Binding-site contacts:
Ligand atom CAQ contacts residue Y011 of chain 1.ID at 3.7 Å.
Ligand atom OAW contacts residue ARG206 of chain 1.I at 4.4 Å.
Ligand atom CAY contacts residue THR28 of chain 1.I at 4.0 Å.
Ligand atom CAC contacts residue ILE35 of chain 1.I at 3.8 Å (hydrophobic).
Ligand atom OAW contacts residue SER90 of chain 1.I at 4.5 Å.
Ligand atom CAD contacts residue SER90 of chain 1.I at 3.9 Å.
Ligand atom CAI contacts residue Y011 of chain 1.ID at 3.9 Å.
Ligand atom CAM contacts residue TYR199 of chain 1.I at 3.3 Å (hydrophobic).
Ligand atom CAU contacts residue ILE35 of chain 1.I at 4.1 Å (hydrophobic).
Ligand atom CAO contacts residue Y011 of chain 1.ID at 4.3 Å.
Ligand atom CAK contacts residue Y011 of chain 1.ID at 3.8 Å.
Ligand atom CAS contacts residue CYS87 of chain 1.I at 4.2 Å (hydrophobic).
Ligand atom CAT contacts residue CYS87 of chain 1.I at 4.2 Å (hydrophobic).
Ligand atom CAP contacts residue Y011 of chain 1.ID at 4.0 Å.
Ligand atom CAY contacts residue ARG206 of chain 1.I at 3.7 Å.
Ligand atom OAG contacts residue LEU27 of chain 1.I at 4.3 Å.
Ligand atom CAM contacts residue ARG206 of chain 1.I at 3.5 Å.
Ligand atom OAG contacts residue THR28 of chain 1.I at 3.2 Å (h-bond).
Ligand atom CAR contacts residue SER90 of chain 1.I at 4.2 Å.
Ligand atom CAS contacts residue ILE35 of chain 1.I at 4.5 Å (hydrophobic).
Ligand atom OAG contacts residue ARG206 of chain 1.I at 3.9 Å.

This protein binds this small molecule.
Small molecule (SMILES): CC(C)CCC[C@@H](C)[C@H]1CC[C@H]2[C@@H]3CC=C4C[C@@H](OC(=O)CCC(=O)O)CC[C@]4(C)[C@H]3CC[C@]12C

Sequence of chain 1.I:
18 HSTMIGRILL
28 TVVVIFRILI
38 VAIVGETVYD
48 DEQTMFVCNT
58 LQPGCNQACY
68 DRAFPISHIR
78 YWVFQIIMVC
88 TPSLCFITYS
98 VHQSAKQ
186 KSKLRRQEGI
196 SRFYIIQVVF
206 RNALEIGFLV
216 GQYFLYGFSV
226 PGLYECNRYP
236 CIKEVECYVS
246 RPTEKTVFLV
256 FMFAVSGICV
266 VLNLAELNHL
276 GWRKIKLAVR